Sequence of chain 1.B:
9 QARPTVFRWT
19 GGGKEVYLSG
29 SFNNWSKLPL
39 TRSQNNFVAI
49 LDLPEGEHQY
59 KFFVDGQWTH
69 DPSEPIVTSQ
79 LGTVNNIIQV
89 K

Binding-site contacts:
Ligand atom C1 contacts residue TRP33 of chain 1.B at 3.7 Å (hydrophobic).
Ligand atom C6 contacts residue TRP33 of chain 1.B at 3.8 Å (hydrophobic).
Ligand atom O2 contacts residue THR81 of chain 1.B at 2.7 Å (h-bond).
Ligand atom O2 contacts residue GLN78 of chain 1.B at 3.6 Å.
Ligand atom C5 contacts residue LEU79 of chain 1.B at 4.0 Å (hydrophobic).
Ligand atom C1 contacts residue TRP66 of chain 1.B at 4.1 Å (hydrophobic).
Ligand atom C2 contacts residue GLN78 of chain 1.B at 4.2 Å.
Ligand atom C3 contacts residue TRP66 of chain 1.B at 4.2 Å (hydrophobic).
Ligand atom O2 contacts residue LYS59 of chain 1.B at 3.8 Å.
Ligand atom C6 contacts residue TRP66 of chain 1.B at 3.3 Å (hydrophobic).
Ligand atom O5 contacts residue TRP33 of chain 1.B at 4.1 Å.
Ligand atom C3 contacts residue TRP33 of chain 1.B at 4.3 Å (hydrophobic).
Ligand atom C2 contacts residue ASN83 of chain 1.B at 3.4 Å.
Ligand atom C3 contacts residue LYS59 of chain 1.B at 4.0 Å.
Ligand atom C2 contacts residue LEU79 of chain 1.B at 4.0 Å (hydrophobic).
Ligand atom C3 contacts residue THR81 of chain 1.B at 3.4 Å.
Ligand atom O2 contacts residue TRP33 of chain 1.B at 4.2 Å.
Ligand atom O2 contacts residue ASN83 of chain 1.B at 2.5 Å (h-bond).
Ligand atom O3 contacts residue THR81 of chain 1.B at 3.2 Å (h-bond).
Ligand atom O3 contacts residue LYS59 of chain 1.B at 2.8 Å (salt-bridge).
Ligand atom O3 contacts residue SER77 of chain 1.B at 3.6 Å.
Ligand atom C4 contacts residue TRP66 of chain 1.B at 4.0 Å (hydrophobic).
Ligand atom C2 contacts residue THR81 of chain 1.B at 3.6 Å.
Ligand atom C3 contacts residue LEU79 of chain 1.B at 3.3 Å (hydrophobic).
Ligand atom C4 contacts residue LEU79 of chain 1.B at 4.2 Å (hydrophobic).
Ligand atom O3 contacts residue GLN78 of chain 1.B at 3.5 Å (h-bond).
Ligand atom O4 contacts residue LEU79 of chain 1.B at 3.6 Å.
Ligand atom O2 contacts residue LEU79 of chain 1.B at 3.5 Å (h-bond).
Ligand atom C4 contacts residue TRP33 of chain 1.B at 3.8 Å (hydrophobic).
Ligand atom O5 contacts residue TRP66 of chain 1.B at 3.6 Å.
Ligand atom C5 contacts residue TRP66 of chain 1.B at 3.9 Å (hydrophobic).
Ligand atom O3 contacts residue TRP33 of chain 1.B at 3.8 Å.
Ligand atom C2 contacts residue TRP66 of chain 1.B at 4.0 Å (hydrophobic).
Ligand atom O3 contacts residue LEU79 of chain 1.B at 3.3 Å (h-bond).
Ligand atom C3 contacts residue GLN78 of chain 1.B at 3.6 Å.
Ligand atom O6 contacts residue TRP66 of chain 1.B at 4.2 Å.
Ligand atom C2 contacts residue TRP33 of chain 1.B at 3.7 Å (hydrophobic).
Ligand atom O3 contacts residue ASN83 of chain 1.B at 2.9 Å (h-bond).
Ligand atom C3 contacts residue ASN83 of chain 1.B at 4.0 Å.
Ligand atom O3 contacts residue TRP66 of chain 1.B at 3.9 Å.

This small molecule binds to this protein.
Small molecule (SMILES): OC[C@H]1O[C@@H]2O[C@H]3[C@H](O)[C@@H](O)[C@@H](O[C@H]4[C@H](O)[C@@H](O)[C@@H](O[C@H]5[C@H](O)[C@@H](O)[C@@H](O[C@H]6[C@H](O)[C@@H](O)[C@@H](O[C@H]7[C@H](O)[C@@H](O)[C@@H](O[C@H]8[C@H](O)[C@@H](O)[C@@H](O[C@H]1[C@H](O)[C@H]2O)O[C@@H]8CO)O[C@@H]7CO)O[C@@H]6CO)O[C@@H]5CO)O[C@@H]4CO)O[C@@H]3CO